Binding-site contacts:
Ligand atom O4 contacts residue TRP66 of chain 1.A at 4.3 Å.
Ligand atom C3 contacts residue SER67 of chain 1.A at 4.3 Å.
Ligand atom O1 contacts residue SER67 of chain 1.A at 4.2 Å.
Ligand atom O2 contacts residue ASN63 of chain 1.A at 3.3 Å.
Ligand atom C2 contacts residue SER67 of chain 1.A at 3.4 Å.
Ligand atom C2 contacts residue TRP66 of chain 1.A at 4.5 Å (hydrophobic).
Ligand atom C4 contacts residue ASP23 of chain 4.A at 3.6 Å.
Ligand atom C1 contacts residue SER67 of chain 1.A at 3.4 Å.
Ligand atom O4 contacts residue ASP23 of chain 4.A at 3.8 Å.
Ligand atom C5 contacts residue ASP23 of chain 4.A at 3.2 Å.
Ligand atom O5 contacts residue ARG27 of chain 4.A at 3.9 Å.
Ligand atom O3 contacts residue ASN63 of chain 1.A at 3.0 Å (h-bond).
Ligand atom C3 contacts residue ARG20 of chain 4.A at 4.2 Å.
Ligand atom O2 contacts residue SER67 of chain 1.A at 4.0 Å.
Ligand atom C4 contacts residue ASN63 of chain 1.A at 4.4 Å.
Ligand atom O3 contacts residue ARG20 of chain 4.A at 3.2 Å.
Ligand atom C3 contacts residue ASN63 of chain 1.A at 2.9 Å.
Ligand atom O5 contacts residue TRP66 of chain 1.A at 3.5 Å (h-bond).
Ligand atom C4 contacts residue ARG20 of chain 4.A at 4.3 Å.
Ligand atom O5 contacts residue ASP23 of chain 4.A at 2.8 Å (salt-bridge).
Ligand atom C1 contacts residue TRP66 of chain 1.A at 4.0 Å (hydrophobic).
Ligand atom C2 contacts residue ASN63 of chain 1.A at 3.2 Å.
Ligand atom C5 contacts residue TRP66 of chain 1.A at 3.8 Å (hydrophobic).

Sequence of chain 4.A:
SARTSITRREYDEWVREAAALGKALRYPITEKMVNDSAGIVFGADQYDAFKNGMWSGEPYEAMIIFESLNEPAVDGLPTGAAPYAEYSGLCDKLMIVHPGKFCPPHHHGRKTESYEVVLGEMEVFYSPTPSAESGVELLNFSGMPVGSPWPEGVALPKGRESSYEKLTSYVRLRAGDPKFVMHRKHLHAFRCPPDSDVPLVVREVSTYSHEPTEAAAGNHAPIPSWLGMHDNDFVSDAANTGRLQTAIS

Sequence of chain 1.A:
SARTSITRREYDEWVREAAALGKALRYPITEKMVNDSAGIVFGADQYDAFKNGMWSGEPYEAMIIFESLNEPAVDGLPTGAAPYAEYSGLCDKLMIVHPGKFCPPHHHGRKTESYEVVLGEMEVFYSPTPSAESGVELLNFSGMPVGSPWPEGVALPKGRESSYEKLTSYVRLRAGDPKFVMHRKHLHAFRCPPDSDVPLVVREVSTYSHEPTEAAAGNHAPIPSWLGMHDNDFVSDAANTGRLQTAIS

A protein and the small-molecule ligand that binds it are described below.
Small molecule (SMILES): OC[C@@H]1O[C@@H](O)[C@@H](O)[C@H]1O